Binding-site contacts:
Ligand atom C3 contacts residue CA1 of chain 1.H at 3.4 Å.
Ligand atom C6 contacts residue HIS50 of chain 1.B at 3.6 Å.
Ligand atom O6 contacts residue HIS50 of chain 1.B at 2.8 Å (h-bond).
Ligand atom C4 contacts residue THR104 of chain 1.B at 3.4 Å.
Ligand atom C4 contacts residue ASP100 of chain 1.B at 3.5 Å.
Ligand atom O5 contacts residue GLN53 of chain 1.B at 4.0 Å.
Ligand atom C5 contacts residue GLN53 of chain 1.B at 3.8 Å.
Ligand atom O3 contacts residue ASN107 of chain 1.B at 3.0 Å (h-bond).
Ligand atom C6 contacts residue VAL101 of chain 1.B at 3.7 Å (hydrophobic).
Ligand atom O6 contacts residue VAL101 of chain 1.B at 4.0 Å.
Ligand atom C3 contacts residue ASN107 of chain 1.B at 4.0 Å.
Ligand atom C5 contacts residue ASP100 of chain 1.B at 4.1 Å.
Ligand atom C6 contacts residue GLN53 of chain 1.B at 3.8 Å.
Ligand atom O5 contacts residue PHB1 of chain 1.J at 2.3 Å (h-bond).
Ligand atom O4 contacts residue ASP100 of chain 1.B at 2.6 Å (salt-bridge).
Ligand atom O3 contacts residue THR104 of chain 1.B at 3.3 Å (h-bond).
Ligand atom O4 contacts residue THR104 of chain 1.B at 3.5 Å (h-bond).
Ligand atom O5 contacts residue HIS50 of chain 1.B at 3.5 Å (h-bond).
Ligand atom O2 contacts residue PHB1 of chain 1.J at 2.8 Å (h-bond).
Ligand atom O6 contacts residue GLN53 of chain 1.B at 2.8 Å (h-bond).
Ligand atom C6 contacts residue ASP100 of chain 1.B at 3.4 Å.
Ligand atom O2 contacts residue TYR36 of chain 1.B at 4.1 Å.
Ligand atom C2 contacts residue PHB1 of chain 1.J at 2.4 Å.
Ligand atom O5 contacts residue TYR36 of chain 1.B at 3.6 Å.
Ligand atom C3 contacts residue PHB1 of chain 1.J at 3.7 Å.
Ligand atom C6 contacts residue CYS62 of chain 1.B at 4.1 Å (hydrophobic).
Ligand atom C4 contacts residue CA1 of chain 1.H at 3.4 Å.
Ligand atom C2 contacts residue CA1 of chain 1.H at 4.0 Å.
Ligand atom C2 contacts residue TYR36 of chain 1.B at 3.5 Å (hydrophobic).
Ligand atom O2 contacts residue ASN107 of chain 1.B at 3.1 Å (h-bond).
Ligand atom C1 contacts residue PHB1 of chain 1.J at 1.4 Å.
Ligand atom O4 contacts residue CA1 of chain 1.H at 2.5 Å.
Ligand atom O3 contacts residue TYR36 of chain 1.B at 3.5 Å (h-bond).
Ligand atom O4 contacts residue TYR36 of chain 1.B at 3.1 Å (h-bond).
Ligand atom O3 contacts residue CA1 of chain 1.H at 2.4 Å.
Ligand atom C3 contacts residue TYR36 of chain 1.B at 3.9 Å (hydrophobic).
Ligand atom C4 contacts residue TYR36 of chain 1.B at 4.1 Å (hydrophobic).
Ligand atom C3 contacts residue THR104 of chain 1.B at 4.0 Å.
Ligand atom C5 contacts residue PHB1 of chain 1.J at 3.6 Å.
Ligand atom C2 contacts residue ASN107 of chain 1.B at 3.8 Å.

This protein binds this small molecule.
Small molecule (SMILES): OC[C@H]1O[C@@H](O)[C@H](O)[C@@H](O)[C@H]1O

Sequence of chain 1.B:
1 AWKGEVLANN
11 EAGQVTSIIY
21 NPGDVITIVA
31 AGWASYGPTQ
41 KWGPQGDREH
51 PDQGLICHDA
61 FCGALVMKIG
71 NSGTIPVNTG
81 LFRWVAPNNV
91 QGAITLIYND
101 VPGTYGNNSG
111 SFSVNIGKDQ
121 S